Binding-site contacts:
Ligand atom O5 contacts residue GLN81 of chain 1.A at 3.6 Å (h-bond).
Ligand atom C8 contacts residue GLN101 of chain 1.A at 4.2 Å.
Ligand atom O7 contacts residue ASN194 of chain 1.A at 3.9 Å.
Ligand atom C2 contacts residue GLN81 of chain 1.A at 4.0 Å.
Ligand atom N2 contacts residue ASN194 of chain 1.A at 4.1 Å.
Ligand atom C3 contacts residue VAL107 of chain 1.A at 4.1 Å (hydrophobic).
Ligand atom C6 contacts residue GLN81 of chain 1.A at 4.5 Å.
Ligand atom C3 contacts residue ASN103 of chain 1.A at 3.8 Å.
Ligand atom C5 contacts residue ASN103 of chain 1.A at 3.7 Å.
Ligand atom C5 contacts residue SER106 of chain 1.A at 4.5 Å.
Ligand atom N2 contacts residue ASN103 of chain 1.A at 3.0 Å (h-bond).
Ligand atom C4 contacts residue ASN103 of chain 1.A at 4.2 Å.
Ligand atom O4 contacts residue SER106 of chain 1.A at 4.1 Å.
Ligand atom O7 contacts residue ASN103 of chain 1.A at 4.5 Å.
Ligand atom O4 contacts residue GLN81 of chain 1.A at 4.4 Å.
Ligand atom C6 contacts residue SER106 of chain 1.A at 4.4 Å.
Ligand atom C6 contacts residue ASN103 of chain 1.A at 4.5 Å.
Ligand atom C3 contacts residue SER106 of chain 1.A at 4.1 Å.
Ligand atom C4 contacts residue GLN81 of chain 1.A at 4.0 Å.
Ligand atom O5 contacts residue VAL107 of chain 1.A at 4.4 Å.
Ligand atom C7 contacts residue GLN81 of chain 1.A at 4.3 Å.
Ligand atom C8 contacts residue GLN81 of chain 1.A at 3.1 Å.
Ligand atom C5 contacts residue GLN81 of chain 1.A at 3.3 Å.
Ligand atom C7 contacts residue ASN194 of chain 1.A at 4.2 Å.
Ligand atom C1 contacts residue GLN81 of chain 1.A at 3.2 Å.
Ligand atom C3 contacts residue GLN81 of chain 1.A at 3.8 Å.
Ligand atom N2 contacts residue HIS195 of chain 1.A at 4.3 Å.
Ligand atom C8 contacts residue ASN103 of chain 1.A at 3.8 Å.
Ligand atom O5 contacts residue ASN103 of chain 1.A at 2.4 Å (h-bond).
Ligand atom O3 contacts residue SER106 of chain 1.A at 3.8 Å.
Ligand atom O3 contacts residue HIS195 of chain 1.A at 4.5 Å.
Ligand atom O3 contacts residue VAL107 of chain 1.A at 3.8 Å.
Ligand atom C1 contacts residue ASN103 of chain 1.A at 1.4 Å.
Ligand atom C4 contacts residue SER106 of chain 1.A at 3.6 Å.
Ligand atom C7 contacts residue ASN103 of chain 1.A at 3.6 Å.
Ligand atom C2 contacts residue ASN103 of chain 1.A at 2.5 Å.

A small-molecule ligand and the protein it binds are described below.
Small molecule (SMILES): CC(=O)N[C@H]1[C@H](O[C@H]2[C@H](O)[C@@H](NC(C)=O)CO[C@@H]2CO[C@@H]2O[C@@H](C)[C@@H](O)[C@@H](O)[C@@H]2O)O[C@H](CO)[C@@H](O)[C@@H]1O

Sequence of chain 1.A:
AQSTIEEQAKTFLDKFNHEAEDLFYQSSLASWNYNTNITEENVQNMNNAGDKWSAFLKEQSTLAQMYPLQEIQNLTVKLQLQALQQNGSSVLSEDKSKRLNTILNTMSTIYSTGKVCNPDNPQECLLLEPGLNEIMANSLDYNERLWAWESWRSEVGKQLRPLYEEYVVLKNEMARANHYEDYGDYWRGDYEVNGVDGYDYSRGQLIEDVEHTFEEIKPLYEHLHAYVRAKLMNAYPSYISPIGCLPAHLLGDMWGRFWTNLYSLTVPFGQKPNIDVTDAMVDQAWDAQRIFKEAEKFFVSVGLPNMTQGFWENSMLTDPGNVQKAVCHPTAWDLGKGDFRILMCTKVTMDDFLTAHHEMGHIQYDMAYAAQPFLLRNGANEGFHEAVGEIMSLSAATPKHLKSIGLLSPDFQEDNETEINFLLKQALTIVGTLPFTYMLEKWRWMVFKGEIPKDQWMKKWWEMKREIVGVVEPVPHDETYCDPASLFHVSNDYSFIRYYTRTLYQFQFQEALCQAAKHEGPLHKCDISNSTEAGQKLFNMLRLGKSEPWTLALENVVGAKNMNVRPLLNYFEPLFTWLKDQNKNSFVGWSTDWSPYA